Binding-site contacts:
Ligand atom C7 contacts residue ASN28 of chain 3.C at 3.8 Å.
Ligand atom C8 contacts residue GLN27 of chain 3.C at 4.3 Å.
Ligand atom C1 contacts residue ASN28 of chain 3.C at 1.4 Å.
Ligand atom N2 contacts residue ASN28 of chain 3.C at 2.9 Å (h-bond).
Ligand atom C8 contacts residue SER26 of chain 3.C at 3.7 Å.
Ligand atom C2 contacts residue ASN28 of chain 3.C at 2.5 Å.
Ligand atom O7 contacts residue ASN28 of chain 3.C at 4.3 Å.
Ligand atom C3 contacts residue ASN28 of chain 3.C at 3.8 Å.
Ligand atom O5 contacts residue ASN28 of chain 3.C at 2.4 Å (h-bond).
Ligand atom C4 contacts residue ASN28 of chain 3.C at 4.2 Å.
Ligand atom C5 contacts residue ASN28 of chain 3.C at 3.6 Å.

The small molecule below binds the protein below.
Small molecule (SMILES): CC(=O)N[C@H]1[C@H](O[C@H]2[C@H](O)[C@@H](NC(C)=O)CO[C@@H]2CO)O[C@H](CO)[C@@H](O[C@@H]2O[C@H](CO)[C@@H](O)[C@H](O)[C@@H]2O)[C@@H]1O

Sequence of chain 3.C:
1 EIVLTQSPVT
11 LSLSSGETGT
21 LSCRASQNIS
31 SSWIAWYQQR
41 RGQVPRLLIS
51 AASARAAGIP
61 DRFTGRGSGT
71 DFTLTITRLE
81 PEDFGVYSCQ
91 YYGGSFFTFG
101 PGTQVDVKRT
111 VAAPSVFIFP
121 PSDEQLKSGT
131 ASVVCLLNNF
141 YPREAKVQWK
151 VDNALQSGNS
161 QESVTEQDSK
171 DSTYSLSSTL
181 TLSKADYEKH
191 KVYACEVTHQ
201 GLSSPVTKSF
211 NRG